Binding-site contacts:
Ligand atom C8 contacts residue THR30 of chain 2.A at 3.6 Å.
Ligand atom O6 contacts residue THR309 of chain 2.A at 3.9 Å.
Ligand atom C4 contacts residue ASN28 of chain 2.A at 4.0 Å.
Ligand atom O5 contacts residue ALA29 of chain 2.A at 4.3 Å.
Ligand atom C5 contacts residue THR309 of chain 2.A at 4.4 Å.
Ligand atom C1 contacts residue THR309 of chain 2.A at 3.7 Å.
Ligand atom O5 contacts residue ASN28 of chain 2.A at 2.4 Å (h-bond).
Ligand atom C6 contacts residue THR30 of chain 2.A at 3.9 Å.
Ligand atom C2 contacts residue ASN28 of chain 2.A at 2.0 Å.
Ligand atom C5 contacts residue ASN28 of chain 2.A at 3.6 Å.
Ligand atom O7 contacts residue ASN28 of chain 2.A at 3.9 Å.
Ligand atom C1 contacts residue ASN28 of chain 2.A at 1.4 Å.
Ligand atom C8 contacts residue ASN28 of chain 2.A at 4.4 Å.
Ligand atom N2 contacts residue ASN28 of chain 2.A at 2.4 Å (h-bond).
Ligand atom O5 contacts residue THR309 of chain 2.A at 3.1 Å (h-bond).
Ligand atom O3 contacts residue ASN28 of chain 2.A at 4.4 Å.
Ligand atom C3 contacts residue ASN28 of chain 2.A at 3.5 Å.
Ligand atom C6 contacts residue THR309 of chain 2.A at 4.3 Å.
Ligand atom C7 contacts residue ASN28 of chain 2.A at 3.4 Å.
Ligand atom O6 contacts residue LEU52 of chain 2.B at 3.5 Å.

Sequence of chain 2.B:
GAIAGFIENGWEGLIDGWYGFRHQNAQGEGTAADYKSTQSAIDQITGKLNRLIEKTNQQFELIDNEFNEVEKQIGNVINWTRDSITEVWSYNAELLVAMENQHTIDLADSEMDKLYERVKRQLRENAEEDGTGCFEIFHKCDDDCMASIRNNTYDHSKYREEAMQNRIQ

This small molecule binds to this protein.
Small molecule (SMILES): CC(=O)N[C@H]1[C@H](O[C@H]2[C@H](O)[C@@H](NC(C)=O)CO[C@@H]2CO)O[C@H](CO)[C@@H](O[C@@H]2O[C@H](CO)[C@@H](O)[C@H](O)[C@@H]2O)[C@@H]1O

Sequence of chain 2.A:
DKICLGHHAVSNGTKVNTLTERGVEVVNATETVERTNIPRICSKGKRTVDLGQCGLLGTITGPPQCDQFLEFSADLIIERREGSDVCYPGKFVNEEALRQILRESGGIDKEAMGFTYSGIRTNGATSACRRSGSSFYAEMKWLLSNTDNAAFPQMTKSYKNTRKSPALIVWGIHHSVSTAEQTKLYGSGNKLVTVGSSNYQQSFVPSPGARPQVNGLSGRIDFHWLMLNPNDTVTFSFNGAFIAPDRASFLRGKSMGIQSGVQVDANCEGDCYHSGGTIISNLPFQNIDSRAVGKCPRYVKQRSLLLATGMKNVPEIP